Binding-site contacts:
Ligand atom C1 contacts residue THR85 of chain 3.B at 3.7 Å.
Ligand atom C13 contacts residue GLY228 of chain 3.B at 3.6 Å.
Ligand atom O11 contacts residue SER84 of chain 3.B at 3.4 Å (h-bond).
Ligand atom C4 contacts residue ASP226 of chain 3.B at 3.8 Å.
Ligand atom O11 contacts residue TYR83 of chain 3.B at 3.7 Å.
Ligand atom C28 contacts residue PRO118 of chain 3.B at 3.6 Å (hydrophobic).
Ligand atom C12 contacts residue THR85 of chain 3.B at 3.9 Å.
Ligand atom C31 contacts residue THR18 of chain 3.B at 3.8 Å.
Ligand atom C10 contacts residue ASP226 of chain 3.B at 3.4 Å.
Ligand atom O22 contacts residue SER230 of chain 3.B at 3.9 Å.
Ligand atom N9 contacts residue GLY228 of chain 3.B at 3.6 Å.
Ligand atom C31 contacts residue GLY228 of chain 3.B at 3.3 Å.
Ligand atom C30 contacts residue PHE124 of chain 3.B at 3.9 Å (hydrophobic).
Ligand atom N23 contacts residue GLY228 of chain 3.B at 3.0 Å (h-bond).
Ligand atom C26 contacts residue PHE124 of chain 3.B at 3.9 Å (hydrophobic).
Ligand atom F20 contacts residue MET303 of chain 3.B at 3.4 Å.
Ligand atom N23 contacts residue SER230 of chain 3.B at 3.7 Å.
Ligand atom C28 contacts residue ALA122 of chain 3.B at 3.8 Å (hydrophobic).
Ligand atom C1 contacts residue TYR83 of chain 3.B at 3.5 Å (hydrophobic).
Ligand atom N9 contacts residue ASP38 of chain 3.B at 2.9 Å (salt-bridge).
Ligand atom N5 contacts residue ASP38 of chain 3.B at 2.7 Å (salt-bridge).
Ligand atom C4 contacts residue ASP38 of chain 3.B at 3.5 Å.
Ligand atom C26 contacts residue GLN19 of chain 3.B at 3.8 Å.
Ligand atom C16 contacts residue THR85 of chain 3.B at 3.6 Å.
Ligand atom C29 contacts residue PHE124 of chain 3.B at 3.8 Å (hydrophobic).
Ligand atom C7 contacts residue TYR83 of chain 3.B at 3.6 Å (hydrophobic).
Ligand atom C4 contacts residue GLY228 of chain 3.B at 3.9 Å.
Ligand atom C15 contacts residue GLY228 of chain 3.B at 3.4 Å.
Ligand atom C24 contacts residue GLY228 of chain 3.B at 3.7 Å.
Ligand atom C15 contacts residue ALA229 of chain 3.B at 3.8 Å (hydrophobic).
Ligand atom C6 contacts residue ASP38 of chain 3.B at 3.6 Å.
Ligand atom C7 contacts residue ASP38 of chain 3.B at 3.3 Å.
Ligand atom C27 contacts residue GLN19 of chain 3.B at 3.8 Å.
Ligand atom C17 contacts residue THR85 of chain 3.B at 3.9 Å.
Ligand atom C2 contacts residue THR85 of chain 3.B at 3.8 Å.
Ligand atom N9 contacts residue ASP226 of chain 3.B at 2.8 Å (salt-bridge).
Ligand atom F20 contacts residue HIS301 of chain 3.B at 3.5 Å.
Ligand atom C15 contacts residue THR85 of chain 3.B at 3.7 Å.
Ligand atom O11 contacts residue THR85 of chain 3.B at 3.2 Å (h-bond).
Ligand atom C24 contacts residue SER230 of chain 3.B at 3.5 Å.

A protein and the small-molecule ligand that binds it are described below.
Small molecule (SMILES): CC(C)[C@]1(C)CC(=O)N(Cc2cc(F)cc(C(=O)N[C@@H](C)c3ccccc3)c2)C(N)=N1

Sequence of chain 3.B:
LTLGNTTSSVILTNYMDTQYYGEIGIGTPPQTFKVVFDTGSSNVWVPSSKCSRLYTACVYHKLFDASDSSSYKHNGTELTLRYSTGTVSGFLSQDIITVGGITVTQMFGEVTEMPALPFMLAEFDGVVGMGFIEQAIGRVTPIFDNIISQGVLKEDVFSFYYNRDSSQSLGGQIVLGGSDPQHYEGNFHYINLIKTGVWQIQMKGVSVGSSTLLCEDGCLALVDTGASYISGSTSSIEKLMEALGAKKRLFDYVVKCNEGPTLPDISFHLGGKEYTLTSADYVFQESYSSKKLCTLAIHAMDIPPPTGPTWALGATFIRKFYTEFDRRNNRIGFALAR